Sequence of chain 1.B:
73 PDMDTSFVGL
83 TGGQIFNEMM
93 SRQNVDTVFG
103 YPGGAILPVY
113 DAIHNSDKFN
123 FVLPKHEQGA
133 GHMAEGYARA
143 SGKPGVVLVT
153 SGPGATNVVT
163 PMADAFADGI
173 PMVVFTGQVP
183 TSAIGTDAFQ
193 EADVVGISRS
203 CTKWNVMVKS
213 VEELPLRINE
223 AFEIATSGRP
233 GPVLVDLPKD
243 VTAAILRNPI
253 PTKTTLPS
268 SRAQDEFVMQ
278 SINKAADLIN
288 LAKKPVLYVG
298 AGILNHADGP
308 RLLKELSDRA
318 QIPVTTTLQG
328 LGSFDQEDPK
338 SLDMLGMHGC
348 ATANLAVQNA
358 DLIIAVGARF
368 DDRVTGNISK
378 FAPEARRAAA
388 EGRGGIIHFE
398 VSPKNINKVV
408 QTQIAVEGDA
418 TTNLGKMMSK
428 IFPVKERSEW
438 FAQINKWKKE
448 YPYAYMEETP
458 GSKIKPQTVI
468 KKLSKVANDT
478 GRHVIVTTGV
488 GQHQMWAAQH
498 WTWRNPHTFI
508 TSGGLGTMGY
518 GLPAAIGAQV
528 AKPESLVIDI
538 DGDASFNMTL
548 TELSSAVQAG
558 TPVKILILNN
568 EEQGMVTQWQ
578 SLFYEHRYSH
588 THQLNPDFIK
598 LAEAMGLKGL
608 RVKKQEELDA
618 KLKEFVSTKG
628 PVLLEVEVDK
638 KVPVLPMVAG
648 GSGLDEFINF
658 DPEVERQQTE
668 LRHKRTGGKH

Binding-site contacts:
Ligand atom C13 contacts residue TRP576 of chain 1.B at 3.5 Å (hydrophobic).
Ligand atom C10 contacts residue ALA107 of chain 1.A at 3.8 Å (hydrophobic).
Ligand atom OBB contacts residue PRO182 of chain 1.A at 3.4 Å.
Ligand atom C5' contacts residue MET572 of chain 1.B at 3.4 Å (hydrophobic).
Ligand atom C6' contacts residue ARG370 of chain 1.B at 3.5 Å.
Ligand atom O7' contacts residue ARG370 of chain 1.B at 3.1 Å (salt-bridge).
Ligand atom C3 contacts residue ARG370 of chain 1.B at 3.4 Å.
Ligand atom N3' contacts residue GLY106 of chain 1.A at 3.3 Å.
Ligand atom C4 contacts residue ARG370 of chain 1.B at 3.6 Å.
Ligand atom C10 contacts residue GLN192 of chain 1.A at 3.1 Å.
Ligand atom C5 contacts residue ASP369 of chain 1.B at 3.4 Å.
Ligand atom N14 contacts residue TRP576 of chain 1.B at 3.4 Å.
Ligand atom C6 contacts residue PHE191 of chain 1.A at 3.7 Å (hydrophobic).
Ligand atom C6 contacts residue VAL181 of chain 1.A at 3.5 Å (hydrophobic).
Ligand atom O13 contacts residue ARG370 of chain 1.B at 2.9 Å (salt-bridge).
Ligand atom N12 contacts residue LYS241 of chain 1.A at 2.8 Å (salt-bridge).
Ligand atom N1' contacts residue TRP576 of chain 1.B at 3.3 Å.
Ligand atom O7 contacts residue PRO182 of chain 1.A at 3.3 Å.
Ligand atom OBB contacts residue LYS241 of chain 1.A at 3.3 Å.
Ligand atom C1 contacts residue PRO182 of chain 1.A at 3.6 Å (hydrophobic).
Ligand atom CL4' contacts residue VAL573 of chain 1.B at 3.8 Å.
Ligand atom C13 contacts residue LYS241 of chain 1.A at 3.6 Å.
Ligand atom C6' contacts residue TRP576 of chain 1.B at 3.6 Å (hydrophobic).
Ligand atom CL4' contacts residue GLY106 of chain 1.A at 3.8 Å.
Ligand atom C2 contacts residue ARG370 of chain 1.B at 3.5 Å.
Ligand atom O13 contacts residue TRP576 of chain 1.B at 3.7 Å.
Ligand atom C5' contacts residue TRP576 of chain 1.B at 3.5 Å (hydrophobic).
Ligand atom N14 contacts residue LYS241 of chain 1.A at 3.7 Å.
Ligand atom C2' contacts residue TRP576 of chain 1.B at 3.5 Å (hydrophobic).
Ligand atom N1' contacts residue ARG370 of chain 1.B at 3.1 Å (salt-bridge).
Ligand atom C8' contacts residue MET344 of chain 1.B at 3.6 Å (hydrophobic).
Ligand atom O7 contacts residue VAL181 of chain 1.A at 3.5 Å.
Ligand atom C10 contacts residue PHE191 of chain 1.A at 3.5 Å (hydrophobic).
Ligand atom C4 contacts residue ASP369 of chain 1.B at 3.5 Å.
Ligand atom C8' contacts residue FAD1 of chain 1.N at 3.6 Å.
Ligand atom N3' contacts residue TRP576 of chain 1.B at 3.5 Å.
Ligand atom C9 contacts residue GLY106 of chain 1.A at 3.6 Å.
Ligand atom C9 contacts residue ALA107 of chain 1.A at 3.2 Å (hydrophobic).
Ligand atom C4' contacts residue TRP576 of chain 1.B at 3.7 Å (hydrophobic).
Ligand atom C5 contacts residue ALA190 of chain 1.A at 3.7 Å (hydrophobic).

A small-molecule ligand and the protein it binds are described below.
Small molecule (SMILES): CCOC(=O)c1ccccc1S(=O)(=O)NC(=O)Nc1nc(Cl)cc(OC)n1

Sequence of chain 1.A:
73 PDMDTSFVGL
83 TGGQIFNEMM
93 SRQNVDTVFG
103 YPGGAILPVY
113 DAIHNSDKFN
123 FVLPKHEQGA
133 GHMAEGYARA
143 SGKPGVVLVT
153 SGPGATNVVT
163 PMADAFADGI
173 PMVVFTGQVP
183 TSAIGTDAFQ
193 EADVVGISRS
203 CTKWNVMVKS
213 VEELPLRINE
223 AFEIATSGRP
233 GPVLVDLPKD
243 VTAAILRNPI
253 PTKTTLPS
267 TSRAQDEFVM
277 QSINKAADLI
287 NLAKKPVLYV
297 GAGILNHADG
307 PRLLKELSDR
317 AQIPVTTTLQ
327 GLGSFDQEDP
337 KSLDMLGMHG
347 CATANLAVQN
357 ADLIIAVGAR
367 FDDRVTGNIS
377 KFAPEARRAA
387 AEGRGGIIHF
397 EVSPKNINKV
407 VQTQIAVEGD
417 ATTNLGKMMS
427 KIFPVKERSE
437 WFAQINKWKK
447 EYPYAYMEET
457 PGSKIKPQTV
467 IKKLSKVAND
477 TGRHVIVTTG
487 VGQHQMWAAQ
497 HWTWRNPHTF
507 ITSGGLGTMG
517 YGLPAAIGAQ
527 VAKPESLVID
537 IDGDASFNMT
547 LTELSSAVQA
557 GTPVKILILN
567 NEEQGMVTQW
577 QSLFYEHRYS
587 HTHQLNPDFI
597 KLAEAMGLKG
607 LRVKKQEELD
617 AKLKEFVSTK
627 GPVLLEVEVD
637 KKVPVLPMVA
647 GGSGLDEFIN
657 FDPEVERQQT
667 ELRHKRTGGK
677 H